Sequence of chain 1.J:
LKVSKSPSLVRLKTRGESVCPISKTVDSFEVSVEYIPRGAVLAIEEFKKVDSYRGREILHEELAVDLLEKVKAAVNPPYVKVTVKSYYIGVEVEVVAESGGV

Binding-site contacts:
Ligand atom C2 contacts residue GLU63 of chain 1.C at 3.9 Å.
Ligand atom N77 contacts residue HIS62 of chain 1.C at 3.7 Å.
Ligand atom N1 contacts residue GLU63 of chain 1.C at 3.0 Å (salt-bridge).
Ligand atom C6 contacts residue LEU61 of chain 1.C at 3.5 Å (hydrophobic).
Ligand atom C77 contacts residue CYS21 of chain 1.C at 1.7 Å (hydrophobic).
Ligand atom N2 contacts residue ALA44 of chain 1.J at 3.8 Å.
Ligand atom C7 contacts residue TYR90 of chain 1.C at 4.0 Å (hydrophobic).
Ligand atom C5 contacts residue LEU61 of chain 1.C at 3.9 Å (hydrophobic).
Ligand atom C7 contacts residue ILE23 of chain 1.C at 4.0 Å (hydrophobic).
Ligand atom C2 contacts residue LEU43 of chain 1.J at 4.0 Å (hydrophobic).
Ligand atom C6 contacts residue GLU63 of chain 1.C at 3.8 Å.
Ligand atom C4 contacts residue GLU46 of chain 1.J at 4.0 Å.
Ligand atom C7 contacts residue CYS21 of chain 1.C at 2.8 Å (hydrophobic).
Ligand atom C2 contacts residue LEU2 of chain 1.J at 4.0 Å (hydrophobic).
Ligand atom N2 contacts residue LEU2 of chain 1.J at 4.0 Å.
Ligand atom N2 contacts residue LEU43 of chain 1.J at 2.8 Å (h-bond).
Ligand atom C4 contacts residue ILE45 of chain 1.J at 3.7 Å (hydrophobic).
Ligand atom C8 contacts residue ILE23 of chain 1.C at 3.7 Å (hydrophobic).
Ligand atom N3 contacts residue ALA44 of chain 1.J at 3.9 Å.
Ligand atom N9 contacts residue TYR90 of chain 1.C at 3.9 Å.
Ligand atom C6 contacts residue HIS62 of chain 1.C at 3.8 Å.
Ligand atom O6 contacts residue GLU63 of chain 1.C at 3.7 Å.
Ligand atom N9 contacts residue GLU46 of chain 1.J at 3.0 Å (salt-bridge).
Ligand atom N2 contacts residue ILE45 of chain 1.J at 3.6 Å.
Ligand atom N77 contacts residue CYS21 of chain 1.C at 2.5 Å (h-bond).
Ligand atom O6 contacts residue LEU61 of chain 1.C at 3.4 Å.
Ligand atom N1 contacts residue LEU61 of chain 1.C at 3.8 Å.
Ligand atom N77 contacts residue ASP28 of chain 1.C at 2.6 Å (salt-bridge).
Ligand atom N9 contacts residue ILE45 of chain 1.J at 3.9 Å.
Ligand atom O6 contacts residue HIS62 of chain 1.C at 2.8 Å (h-bond).
Ligand atom N2 contacts residue GLU63 of chain 1.C at 3.0 Å (salt-bridge).
Ligand atom C2 contacts residue ILE45 of chain 1.J at 3.7 Å (hydrophobic).
Ligand atom N9 contacts residue ILE23 of chain 1.C at 4.0 Å.
Ligand atom N3 contacts residue LEU2 of chain 1.J at 4.0 Å.
Ligand atom C5 contacts residue ILE45 of chain 1.J at 3.9 Å (hydrophobic).
Ligand atom C8 contacts residue CYS21 of chain 1.C at 3.1 Å (hydrophobic).
Ligand atom C77 contacts residue ASP28 of chain 1.C at 3.5 Å.
Ligand atom N3 contacts residue ILE45 of chain 1.J at 3.1 Å (h-bond).
Ligand atom C8 contacts residue TYR90 of chain 1.C at 3.2 Å (hydrophobic).
Ligand atom C8 contacts residue GLU46 of chain 1.J at 3.5 Å.

Sequence of chain 1.C:
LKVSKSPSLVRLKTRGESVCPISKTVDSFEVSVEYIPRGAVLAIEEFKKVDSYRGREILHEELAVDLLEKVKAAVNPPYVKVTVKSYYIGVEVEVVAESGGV

The protein below binds the small molecule below.
Small molecule (SMILES): [H]/N=C\c1c[nH]c2nc(N)[nH]c(=O)c12